Sequence of chain 1.D:
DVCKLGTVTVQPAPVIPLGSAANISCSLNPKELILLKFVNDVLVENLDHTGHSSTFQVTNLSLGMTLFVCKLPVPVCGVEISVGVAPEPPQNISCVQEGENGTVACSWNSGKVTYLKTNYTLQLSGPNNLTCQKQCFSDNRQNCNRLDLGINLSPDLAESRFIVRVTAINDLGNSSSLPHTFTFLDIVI

Binding-site contacts:
Ligand atom C4 contacts residue ASN201 of chain 1.D at 4.2 Å.
Ligand atom O5 contacts residue ASN201 of chain 1.D at 2.4 Å (h-bond).
Ligand atom C8 contacts residue ASN201 of chain 1.D at 4.3 Å.
Ligand atom C2 contacts residue ASN201 of chain 1.D at 2.5 Å.
Ligand atom C5 contacts residue ASN201 of chain 1.D at 3.7 Å.
Ligand atom N2 contacts residue ASN201 of chain 1.D at 2.9 Å (h-bond).
Ligand atom C3 contacts residue ASN201 of chain 1.D at 3.8 Å.
Ligand atom C7 contacts residue ASN201 of chain 1.D at 3.2 Å.
Ligand atom O7 contacts residue ASN201 of chain 1.D at 3.0 Å (h-bond).
Ligand atom C1 contacts residue ASN201 of chain 1.D at 1.4 Å.

A small-molecule ligand and the protein it binds are described below.
Small molecule (SMILES): CC(=O)N[C@@H]1[C@@H](O)[C@H](O)[C@@H](CO)O[C@H]1O